The protein below binds the small molecule below.
Small molecule (SMILES): O=S(=O)(O)c1cccc2cccc(Nc3ccccc3)c12

Sequence of chain 1.K:
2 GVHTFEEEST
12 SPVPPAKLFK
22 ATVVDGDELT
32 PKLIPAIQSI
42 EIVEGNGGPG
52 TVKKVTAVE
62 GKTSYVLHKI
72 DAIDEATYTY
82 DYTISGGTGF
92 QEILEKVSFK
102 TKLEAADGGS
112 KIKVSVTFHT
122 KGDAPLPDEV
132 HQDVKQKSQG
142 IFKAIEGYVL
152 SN

Binding-site contacts:
Ligand atom C14 contacts residue ALA58 of chain 1.K at 3.5 Å (hydrophobic).
Ligand atom C6 contacts residue LYS138 of chain 1.K at 4.1 Å.
Ligand atom C16 contacts residue ALA58 of chain 1.K at 4.1 Å (hydrophobic).
Ligand atom C9 contacts residue LYS138 of chain 1.K at 3.9 Å.
Ligand atom C7 contacts residue LYS138 of chain 1.K at 4.0 Å.
Ligand atom C3 contacts residue ILE38 of chain 1.K at 3.9 Å (hydrophobic).
Ligand atom O3 contacts residue PHE91 of chain 1.K at 4.1 Å.
Ligand atom C13 contacts residue SER65 of chain 1.K at 3.5 Å.
Ligand atom O2 contacts residue LYS138 of chain 1.K at 2.7 Å (salt-bridge).
Ligand atom S contacts residue LYS138 of chain 1.K at 4.2 Å.
Ligand atom C13 contacts residue GLY90 of chain 1.K at 3.5 Å.
Ligand atom C16 contacts residue VAL67 of chain 1.K at 3.5 Å (hydrophobic).
Ligand atom C7 contacts residue VAL135 of chain 1.K at 3.9 Å (hydrophobic).
Ligand atom C12 contacts residue 2AN1 of chain 1.GC at 3.9 Å.
Ligand atom C14 contacts residue TYR66 of chain 1.K at 4.0 Å (hydrophobic).
Ligand atom C13 contacts residue GLU60 of chain 1.K at 4.1 Å.
Ligand atom C3 contacts residue ILE142 of chain 1.K at 3.7 Å (hydrophobic).
Ligand atom O2 contacts residue GLN92 of chain 1.K at 3.9 Å.
Ligand atom C16 contacts residue VAL56 of chain 1.K at 3.9 Å (hydrophobic).
Ligand atom C3 contacts residue VAL56 of chain 1.K at 4.1 Å (hydrophobic).
Ligand atom O1 contacts residue PHE91 of chain 1.K at 3.7 Å.
Ligand atom C15 contacts residue TYR66 of chain 1.K at 3.8 Å (hydrophobic).
Ligand atom C14 contacts residue SER65 of chain 1.K at 3.3 Å.
Ligand atom N contacts residue 2AN1 of chain 1.GC at 4.1 Å.
Ligand atom O3 contacts residue GLN92 of chain 1.K at 3.1 Å (h-bond).
Ligand atom C1 contacts residue 2AN1 of chain 1.GC at 4.1 Å.
Ligand atom C11 contacts residue VAL67 of chain 1.K at 3.9 Å (hydrophobic).
Ligand atom C15 contacts residue VAL67 of chain 1.K at 3.9 Å (hydrophobic).
Ligand atom C15 contacts residue VAL56 of chain 1.K at 3.4 Å (hydrophobic).
Ligand atom C12 contacts residue GLY90 of chain 1.K at 3.7 Å.
Ligand atom O1 contacts residue VAL67 of chain 1.K at 3.6 Å.
Ligand atom C7 contacts residue SER139 of chain 1.K at 3.9 Å.
Ligand atom S contacts residue GLN92 of chain 1.K at 4.1 Å.
Ligand atom C15 contacts residue SER65 of chain 1.K at 3.8 Å.
Ligand atom C13 contacts residue ALA58 of chain 1.K at 4.1 Å (hydrophobic).
Ligand atom C15 contacts residue ALA58 of chain 1.K at 3.5 Å (hydrophobic).
Ligand atom O3 contacts residue VAL135 of chain 1.K at 3.9 Å.
Ligand atom C2 contacts residue VAL56 of chain 1.K at 4.0 Å (hydrophobic).
Ligand atom C2 contacts residue 2AN1 of chain 1.GC at 4.0 Å.
Ligand atom C4 contacts residue ILE142 of chain 1.K at 3.3 Å (hydrophobic).